Sequence of chain 36.A:
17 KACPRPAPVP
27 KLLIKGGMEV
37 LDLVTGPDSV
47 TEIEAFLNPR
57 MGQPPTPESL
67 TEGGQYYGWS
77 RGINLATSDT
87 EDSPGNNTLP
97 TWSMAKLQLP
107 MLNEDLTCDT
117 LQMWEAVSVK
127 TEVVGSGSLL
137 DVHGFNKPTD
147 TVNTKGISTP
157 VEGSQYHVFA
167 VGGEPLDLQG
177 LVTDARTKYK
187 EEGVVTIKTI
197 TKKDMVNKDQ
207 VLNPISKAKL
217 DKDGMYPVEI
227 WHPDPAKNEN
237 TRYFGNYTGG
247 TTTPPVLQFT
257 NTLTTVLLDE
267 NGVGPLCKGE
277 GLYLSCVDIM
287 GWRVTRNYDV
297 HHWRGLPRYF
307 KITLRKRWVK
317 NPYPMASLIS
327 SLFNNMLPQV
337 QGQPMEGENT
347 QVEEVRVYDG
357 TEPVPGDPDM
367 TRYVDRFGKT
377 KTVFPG

This protein binds this small molecule.
Small molecule (SMILES): CC(=O)N[C@@H]1[C@@H](O[C@@H]2O[C@H](CO)[C@H](O)[C@H](O[C@]3(C(=O)O)C[C@H](O)[C@@H](NC(C)=O)[C@H]([C@H](O)[C@H](O)CO)O3)[C@H]2O)[C@H](O)[C@@H](CO[C@]2(C(=O)O)C[C@H](O)[C@@H](NC(C)=O)[C@H]([C@H](O)[C@H](O)CO)O2)O[C@H]1O

Sequence of chain 36.E:
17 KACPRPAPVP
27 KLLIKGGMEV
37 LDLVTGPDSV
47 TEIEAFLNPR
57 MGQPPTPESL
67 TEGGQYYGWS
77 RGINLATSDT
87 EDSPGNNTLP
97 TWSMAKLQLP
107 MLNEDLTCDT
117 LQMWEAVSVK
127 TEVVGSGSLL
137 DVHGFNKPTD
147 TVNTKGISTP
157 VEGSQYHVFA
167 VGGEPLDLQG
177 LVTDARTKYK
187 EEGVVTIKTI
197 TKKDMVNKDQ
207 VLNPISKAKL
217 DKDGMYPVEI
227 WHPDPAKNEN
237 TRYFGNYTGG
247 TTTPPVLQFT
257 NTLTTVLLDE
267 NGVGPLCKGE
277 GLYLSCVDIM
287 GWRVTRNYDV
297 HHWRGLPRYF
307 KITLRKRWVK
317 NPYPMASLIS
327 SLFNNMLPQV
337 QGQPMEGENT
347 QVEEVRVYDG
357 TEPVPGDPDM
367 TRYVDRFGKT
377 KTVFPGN

Binding-site contacts:
Ligand atom C4 contacts residue HIS298 of chain 36.E at 3.6 Å.
Ligand atom O4 contacts residue TYR72 of chain 36.E at 4.2 Å.
Ligand atom C6 contacts residue ASN93 of chain 36.E at 3.4 Å.
Ligand atom C8 contacts residue TYR72 of chain 36.E at 4.1 Å (hydrophobic).
Ligand atom C4 contacts residue TYR72 of chain 36.E at 3.4 Å (hydrophobic).
Ligand atom C3 contacts residue HIS298 of chain 36.E at 3.8 Å.
Ligand atom O1B contacts residue SER89 of chain 36.E at 4.1 Å.
Ligand atom C4 contacts residue GLY78 of chain 36.E at 3.3 Å.
Ligand atom O1A contacts residue SER89 of chain 36.E at 3.4 Å (h-bond).
Ligand atom O1B contacts residue TYR72 of chain 36.E at 3.8 Å.
Ligand atom C3 contacts residue GLY78 of chain 36.E at 4.0 Å.
Ligand atom C7 contacts residue TYR72 of chain 36.E at 3.9 Å (hydrophobic).
Ligand atom O10 contacts residue THR291 of chain 36.E at 3.8 Å.
Ligand atom O1A contacts residue TYR72 of chain 36.E at 3.5 Å.
Ligand atom C11 contacts residue ASP85 of chain 36.A at 3.8 Å.
Ligand atom C8 contacts residue ARG77 of chain 36.E at 4.2 Å.
Ligand atom C1 contacts residue TYR72 of chain 36.E at 3.8 Å (hydrophobic).
Ligand atom C5 contacts residue TYR72 of chain 36.E at 3.4 Å (hydrophobic).
Ligand atom O1B contacts residue ARG77 of chain 36.E at 2.8 Å (salt-bridge).
Ligand atom O1A contacts residue ARG77 of chain 36.E at 3.1 Å (salt-bridge).
Ligand atom O1B contacts residue ASN80 of chain 36.E at 4.2 Å.
Ligand atom C6 contacts residue TYR72 of chain 36.E at 3.3 Å (hydrophobic).
Ligand atom C1 contacts residue SER89 of chain 36.E at 4.2 Å.
Ligand atom C3 contacts residue GLY78 of chain 36.E at 4.0 Å.
Ligand atom O4 contacts residue GLY78 of chain 36.E at 3.0 Å.
Ligand atom O10 contacts residue ASN293 of chain 36.E at 3.9 Å.
Ligand atom C1 contacts residue GLY78 of chain 36.E at 4.0 Å.
Ligand atom C1 contacts residue ARG77 of chain 36.E at 3.4 Å.
Ligand atom O4 contacts residue VAL296 of chain 36.E at 4.0 Å.
Ligand atom N5 contacts residue TYR72 of chain 36.E at 3.1 Å (h-bond).
Ligand atom C3 contacts residue VAL296 of chain 36.E at 3.7 Å (hydrophobic).
Ligand atom C2 contacts residue GLY78 of chain 36.E at 4.1 Å.
Ligand atom O3 contacts residue GLY78 of chain 36.E at 3.6 Å.
Ligand atom O6 contacts residue ASN93 of chain 36.E at 3.5 Å (h-bond).
Ligand atom O4 contacts residue HIS298 of chain 36.E at 3.0 Å (h-bond).
Ligand atom O4 contacts residue ILE79 of chain 36.E at 3.5 Å (h-bond).
Ligand atom O4 contacts residue THR291 of chain 36.E at 3.4 Å.
Ligand atom O1A contacts residue GLY78 of chain 36.E at 3.3 Å (h-bond).
Ligand atom C5 contacts residue ASN93 of chain 36.E at 4.1 Å.
Ligand atom O8 contacts residue TYR72 of chain 36.E at 3.5 Å (h-bond).